Sequence of chain 2.A:
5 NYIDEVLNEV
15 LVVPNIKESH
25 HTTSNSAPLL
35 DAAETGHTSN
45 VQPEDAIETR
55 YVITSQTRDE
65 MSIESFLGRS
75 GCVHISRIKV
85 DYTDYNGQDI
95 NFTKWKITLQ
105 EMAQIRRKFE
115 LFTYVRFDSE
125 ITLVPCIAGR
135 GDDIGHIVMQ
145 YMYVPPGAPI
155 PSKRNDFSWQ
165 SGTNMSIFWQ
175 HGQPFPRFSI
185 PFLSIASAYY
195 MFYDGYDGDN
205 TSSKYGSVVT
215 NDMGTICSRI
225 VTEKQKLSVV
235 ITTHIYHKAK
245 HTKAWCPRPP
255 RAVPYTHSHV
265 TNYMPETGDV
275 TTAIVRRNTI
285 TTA

Binding-site contacts:
Ligand atom CL2 contacts residue LEU187 of chain 2.A at 3.9 Å.
Ligand atom C3 contacts residue MET217 of chain 2.A at 4.2 Å (hydrophobic).
Ligand atom C4A contacts residue MET146 of chain 2.A at 4.0 Å (hydrophobic).
Ligand atom C5A contacts residue TYR145 of chain 2.A at 3.7 Å (hydrophobic).
Ligand atom C3C contacts residue ILE101 of chain 2.A at 3.8 Å (hydrophobic).
Ligand atom O1 contacts residue MET217 of chain 2.A at 2.7 Å (h-bond).
Ligand atom C31 contacts residue MET195 of chain 2.A at 3.9 Å (hydrophobic).
Ligand atom C2C contacts residue MET217 of chain 2.A at 3.9 Å (hydrophobic).
Ligand atom C5A contacts residue LEU127 of chain 2.A at 3.8 Å (hydrophobic).
Ligand atom C4 contacts residue LEU103 of chain 2.A at 3.6 Å (hydrophobic).
Ligand atom C4A contacts residue TYR145 of chain 2.A at 3.7 Å (hydrophobic).
Ligand atom C5 contacts residue MET217 of chain 2.A at 3.8 Å (hydrophobic).
Ligand atom CL2 contacts residue ILE184 of chain 2.A at 4.2 Å.
Ligand atom C3B contacts residue TYR147 of chain 2.A at 3.3 Å (hydrophobic).
Ligand atom C2C contacts residue ILE101 of chain 2.A at 4.2 Å (hydrophobic).
Ligand atom N3A contacts residue ILE220 of chain 2.A at 4.3 Å.
Ligand atom C31 contacts residue LEU103 of chain 2.A at 4.1 Å (hydrophobic).
Ligand atom CL1 contacts residue ILE125 of chain 2.A at 3.7 Å.
Ligand atom CL1 contacts residue ILE239 of chain 2.A at 4.0 Å.
Ligand atom C2A contacts residue ILE220 of chain 2.A at 4.1 Å (hydrophobic).
Ligand atom C2A contacts residue PHE182 of chain 2.A at 4.1 Å (hydrophobic).
Ligand atom C3B contacts residue ILE125 of chain 2.A at 4.3 Å (hydrophobic).
Ligand atom C4B contacts residue ILE220 of chain 2.A at 4.2 Å (hydrophobic).
Ligand atom CL2 contacts residue TYR147 of chain 2.A at 2.4 Å.
Ligand atom N2 contacts residue MET217 of chain 2.A at 3.1 Å (h-bond).
Ligand atom N2 contacts residue ASN215 of chain 2.A at 4.0 Å.
Ligand atom C2B contacts residue ILE125 of chain 2.A at 4.1 Å (hydrophobic).
Ligand atom C5B contacts residue ILE125 of chain 2.A at 3.5 Å (hydrophobic).
Ligand atom C3 contacts residue LEU103 of chain 2.A at 4.3 Å (hydrophobic).
Ligand atom O1B contacts residue ILE125 of chain 2.A at 4.1 Å.
Ligand atom C2B contacts residue ILE184 of chain 2.A at 4.1 Å (hydrophobic).
Ligand atom O1A contacts residue LEU127 of chain 2.A at 4.1 Å.
Ligand atom C6B contacts residue ILE125 of chain 2.A at 3.3 Å (hydrophobic).
Ligand atom N3A contacts residue TYR147 of chain 2.A at 4.1 Å.
Ligand atom C1B contacts residue ILE125 of chain 2.A at 3.6 Å (hydrophobic).
Ligand atom C4B contacts residue ILE125 of chain 2.A at 4.0 Å (hydrophobic).
Ligand atom O1A contacts residue ILE239 of chain 2.A at 4.3 Å.
Ligand atom C5B contacts residue ILE220 of chain 2.A at 4.3 Å (hydrophobic).
Ligand atom C2B contacts residue TYR147 of chain 2.A at 3.4 Å (hydrophobic).
Ligand atom N3A contacts residue PHE182 of chain 2.A at 4.1 Å.

The protein below binds the small molecule below.
Small molecule (SMILES): Cc1cc(CCCOc2c(Cl)cc(C3=NCCO3)cc2Cl)on1